Sequence of chain 1.F:
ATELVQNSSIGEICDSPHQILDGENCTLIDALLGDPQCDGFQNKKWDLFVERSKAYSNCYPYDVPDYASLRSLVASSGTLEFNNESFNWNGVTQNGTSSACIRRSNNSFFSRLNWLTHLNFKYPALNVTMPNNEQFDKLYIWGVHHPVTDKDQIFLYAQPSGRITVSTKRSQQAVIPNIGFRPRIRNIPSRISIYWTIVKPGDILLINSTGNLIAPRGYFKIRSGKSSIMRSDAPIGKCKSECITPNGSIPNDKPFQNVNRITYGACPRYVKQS

Binding-site contacts:
Ligand atom C8 contacts residue GLN174 of chain 1.F at 3.5 Å.
Ligand atom C1 contacts residue ASN129 of chain 1.F at 4.5 Å.
Ligand atom C3 contacts residue ASN210 of chain 1.F at 3.8 Å.
Ligand atom C7 contacts residue ASN210 of chain 1.F at 4.0 Å.
Ligand atom N2 contacts residue ASN210 of chain 1.F at 2.9 Å (h-bond).
Ligand atom C4 contacts residue ASN210 of chain 1.F at 4.2 Å.
Ligand atom O5 contacts residue ASN129 of chain 1.F at 3.7 Å.
Ligand atom C1 contacts residue ASN210 of chain 1.F at 1.4 Å.
Ligand atom O5 contacts residue ASN210 of chain 1.F at 2.4 Å (h-bond).
Ligand atom C2 contacts residue ASN210 of chain 1.F at 2.5 Å.
Ligand atom C6 contacts residue ASN129 of chain 1.F at 3.5 Å.
Ligand atom C5 contacts residue ASN210 of chain 1.F at 3.6 Å.
Ligand atom C5 contacts residue ASN129 of chain 1.F at 4.2 Å.
Ligand atom C8 contacts residue SER169 of chain 1.F at 4.4 Å.

This protein binds this small molecule.
Small molecule (SMILES): CC(=O)N[C@@H]1[C@@H](O)[C@H](O)[C@@H](CO)O[C@H]1O